A small-molecule ligand and the protein it binds are described below.
Small molecule (SMILES): O=[N+]([O-])c1ccc(SCCCCCCO)c2nonc12

Sequence of chain 1.A:
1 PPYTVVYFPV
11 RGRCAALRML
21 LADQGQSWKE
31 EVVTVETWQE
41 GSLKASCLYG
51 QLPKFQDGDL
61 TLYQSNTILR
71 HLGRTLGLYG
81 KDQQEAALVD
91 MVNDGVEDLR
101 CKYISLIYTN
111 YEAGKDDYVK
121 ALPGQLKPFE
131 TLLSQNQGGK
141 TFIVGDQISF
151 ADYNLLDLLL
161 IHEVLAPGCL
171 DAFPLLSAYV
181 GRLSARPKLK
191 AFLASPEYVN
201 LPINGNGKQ

Binding-site contacts:
Ligand atom CE4 contacts residue TRP38 of chain 1.A at 4.4 Å (hydrophobic).
Ligand atom NA4 contacts residue GSH1 of chain 1.C at 3.7 Å.
Ligand atom NA4 contacts residue TYR108 of chain 1.A at 3.5 Å.
Ligand atom OA5 contacts residue GLN39 of chain 1.A at 3.3 Å (h-bond).
Ligand atom S1 contacts residue GLY205 of chain 1.A at 3.7 Å.
Ligand atom NA4 contacts residue ILE104 of chain 1.A at 3.9 Å.
Ligand atom OA2 contacts residue TYR108 of chain 1.A at 3.5 Å.
Ligand atom CE1 contacts residue GLN39 of chain 1.A at 4.0 Å.
Ligand atom CE6 contacts residue VAL35 of chain 1.A at 4.2 Å (hydrophobic).
Ligand atom OA3 contacts residue GSH1 of chain 1.C at 3.2 Å (h-bond).
Ligand atom CE6 contacts residue PHE8 of chain 1.A at 4.1 Å (hydrophobic).
Ligand atom CI contacts residue TYR108 of chain 1.A at 3.3 Å (hydrophobic).
Ligand atom CE3 contacts residue GSH1 of chain 1.C at 4.2 Å.
Ligand atom CF4 contacts residue GLY205 of chain 1.A at 4.2 Å.
Ligand atom CE2 contacts residue GSH1 of chain 1.C at 4.3 Å.
Ligand atom S1 contacts residue PHE8 of chain 1.A at 4.0 Å.
Ligand atom OA3 contacts residue TYR108 of chain 1.A at 4.1 Å.
Ligand atom CE4 contacts residue PHE8 of chain 1.A at 3.7 Å (hydrophobic).
Ligand atom CF6 contacts residue TYR7 of chain 1.A at 4.0 Å (hydrophobic).
Ligand atom CE1 contacts residue VAL35 of chain 1.A at 4.3 Å (hydrophobic).
Ligand atom CF7 contacts residue GSH1 of chain 1.C at 3.6 Å.
Ligand atom CE2 contacts residue TRP38 of chain 1.A at 3.6 Å (hydrophobic).
Ligand atom OA4 contacts residue ILE104 of chain 1.A at 3.5 Å.
Ligand atom NA1 contacts residue TYR108 of chain 1.A at 3.4 Å.
Ligand atom S1 contacts residue VAL10 of chain 1.A at 4.2 Å.
Ligand atom CF5 contacts residue TYR108 of chain 1.A at 3.4 Å (hydrophobic).
Ligand atom CF6 contacts residue GSH1 of chain 1.C at 3.0 Å.
Ligand atom CL contacts residue TYR108 of chain 1.A at 3.5 Å (hydrophobic).
Ligand atom OA4 contacts residue TYR108 of chain 1.A at 3.7 Å.
Ligand atom CF5 contacts residue TYR7 of chain 1.A at 4.0 Å (hydrophobic).
Ligand atom CF5 contacts residue VAL10 of chain 1.A at 4.1 Å (hydrophobic).
Ligand atom CE4 contacts residue VAL35 of chain 1.A at 4.0 Å (hydrophobic).
Ligand atom OA3 contacts residue ILE104 of chain 1.A at 3.7 Å.
Ligand atom CF7 contacts residue TYR108 of chain 1.A at 3.4 Å (hydrophobic).
Ligand atom CF4 contacts residue GSH1 of chain 1.C at 4.3 Å.
Ligand atom CF6 contacts residue TYR108 of chain 1.A at 3.3 Å (hydrophobic).
Ligand atom CF4 contacts residue TYR108 of chain 1.A at 3.5 Å (hydrophobic).
Ligand atom CF5 contacts residue GSH1 of chain 1.C at 3.6 Å.
Ligand atom NA3 contacts residue TYR108 of chain 1.A at 3.6 Å.
Ligand atom CE5 contacts residue PHE8 of chain 1.A at 3.6 Å (hydrophobic).